Binding-site contacts:
Ligand atom O7 contacts residue ASN53 of chain 1.B at 4.2 Å.
Ligand atom O6 contacts residue ASN53 of chain 1.B at 4.4 Å.
Ligand atom C5 contacts residue ASN53 of chain 1.B at 3.3 Å.
Ligand atom C1 contacts residue ASN53 of chain 1.B at 1.4 Å.
Ligand atom C7 contacts residue ASN53 of chain 1.B at 4.1 Å.
Ligand atom N2 contacts residue ASN53 of chain 1.B at 3.3 Å (h-bond).
Ligand atom C1 contacts residue LEU46 of chain 1.B at 4.0 Å (hydrophobic).
Ligand atom C3 contacts residue ASN53 of chain 1.B at 3.7 Å.
Ligand atom C6 contacts residue ASN53 of chain 1.B at 3.3 Å.
Ligand atom O5 contacts residue ASN53 of chain 1.B at 2.4 Å (h-bond).
Ligand atom C8 contacts residue LEU46 of chain 1.B at 3.9 Å (hydrophobic).
Ligand atom C8 contacts residue PRO48 of chain 1.B at 4.2 Å (hydrophobic).
Ligand atom C8 contacts residue TRP92 of chain 1.B at 4.0 Å (hydrophobic).
Ligand atom N2 contacts residue LEU46 of chain 1.B at 3.8 Å.
Ligand atom O6 contacts residue THR55 of chain 1.B at 4.5 Å.
Ligand atom C4 contacts residue ASN53 of chain 1.B at 3.9 Å.
Ligand atom C2 contacts residue ASN53 of chain 1.B at 2.6 Å.
Ligand atom C7 contacts residue LEU46 of chain 1.B at 4.1 Å (hydrophobic).

Sequence of chain 1.B:
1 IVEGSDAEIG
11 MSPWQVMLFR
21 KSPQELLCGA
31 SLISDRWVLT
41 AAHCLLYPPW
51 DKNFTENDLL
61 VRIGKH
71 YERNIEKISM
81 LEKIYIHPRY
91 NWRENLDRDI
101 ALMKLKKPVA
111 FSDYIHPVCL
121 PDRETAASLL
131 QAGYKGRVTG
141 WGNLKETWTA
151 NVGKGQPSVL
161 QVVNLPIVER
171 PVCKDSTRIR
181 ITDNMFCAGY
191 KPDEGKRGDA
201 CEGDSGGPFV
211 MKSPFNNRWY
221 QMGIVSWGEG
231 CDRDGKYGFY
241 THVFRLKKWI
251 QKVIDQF

The protein below binds the small molecule below.
Small molecule (SMILES): CC(=O)N[C@H]1[C@H](O[C@H]2[C@H](O)[C@@H](NC(C)=O)CO[C@@H]2CO)O[C@H](CO)[C@@H](O)[C@@H]1O